A protein and the small-molecule ligand that binds it are described below.
Small molecule (SMILES): N[C@@H](CS)C(=O)O

Sequence of chain 1.A:
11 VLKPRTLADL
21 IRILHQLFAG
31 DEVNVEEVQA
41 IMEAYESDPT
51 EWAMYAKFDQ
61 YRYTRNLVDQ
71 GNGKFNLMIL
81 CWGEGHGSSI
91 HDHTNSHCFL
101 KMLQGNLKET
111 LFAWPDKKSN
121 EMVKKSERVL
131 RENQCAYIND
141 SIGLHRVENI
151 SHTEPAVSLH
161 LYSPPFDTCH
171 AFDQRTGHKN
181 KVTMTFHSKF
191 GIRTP

Binding-site contacts:
Ligand atom N contacts residue HIS145 of chain 1.A at 4.0 Å.
Ligand atom N contacts residue FE21 of chain 1.B at 2.0 Å.
Ligand atom C contacts residue LEU80 of chain 1.A at 4.3 Å (hydrophobic).
Ligand atom O contacts residue ARG65 of chain 1.A at 2.9 Å (salt-bridge).
Ligand atom OXT contacts residue ARG65 of chain 1.A at 2.3 Å (salt-bridge).
Ligand atom OXT contacts residue TYR63 of chain 1.A at 3.3 Å (h-bond).
Ligand atom C contacts residue TYR162 of chain 1.A at 3.4 Å (hydrophobic).
Ligand atom N contacts residue HIS91 of chain 1.A at 2.6 Å (h-bond).
Ligand atom CA contacts residue TYR162 of chain 1.A at 3.5 Å (hydrophobic).
Ligand atom SG contacts residue FE21 of chain 1.B at 2.0 Å.
Ligand atom CB contacts residue TYR162 of chain 1.A at 3.3 Å (hydrophobic).
Ligand atom SG contacts residue LEU100 of chain 1.A at 4.1 Å.
Ligand atom CA contacts residue HIS91 of chain 1.A at 2.7 Å.
Ligand atom CB contacts residue HIS93 of chain 1.A at 4.5 Å.
Ligand atom SG contacts residue HIS145 of chain 1.A at 2.8 Å (h-bond).
Ligand atom C contacts residue FE21 of chain 1.B at 4.0 Å.
Ligand atom CA contacts residue HIS145 of chain 1.A at 4.4 Å.
Ligand atom CA contacts residue HIS93 of chain 1.A at 3.8 Å.
Ligand atom N contacts residue HIS93 of chain 1.A at 2.5 Å (h-bond).
Ligand atom SG contacts residue CYS98 of chain 1.A at 4.4 Å.
Ligand atom CB contacts residue HIS91 of chain 1.A at 3.7 Å.
Ligand atom CB contacts residue HIS160 of chain 1.A at 3.5 Å.
Ligand atom OXT contacts residue HIS91 of chain 1.A at 4.3 Å.
Ligand atom SG contacts residue HIS160 of chain 1.A at 4.0 Å.
Ligand atom C contacts residue HIS91 of chain 1.A at 3.8 Å.
Ligand atom O contacts residue TYR162 of chain 1.A at 2.8 Å (h-bond).
Ligand atom CB contacts residue LEU80 of chain 1.A at 4.2 Å (hydrophobic).
Ligand atom N contacts residue TYR162 of chain 1.A at 3.2 Å (h-bond).
Ligand atom CA contacts residue FE21 of chain 1.B at 2.6 Å.
Ligand atom SG contacts residue HIS91 of chain 1.A at 3.6 Å (h-bond).
Ligand atom OXT contacts residue TYR162 of chain 1.A at 4.4 Å.
Ligand atom CB contacts residue FE21 of chain 1.B at 2.9 Å.
Ligand atom OXT contacts residue LEU80 of chain 1.A at 3.9 Å.
Ligand atom O contacts residue FE21 of chain 1.B at 4.4 Å.
Ligand atom CA contacts residue ARG65 of chain 1.A at 4.5 Å.
Ligand atom CB contacts residue HIS145 of chain 1.A at 4.2 Å.
Ligand atom SG contacts residue TYR162 of chain 1.A at 3.8 Å.
Ligand atom N contacts residue CYS98 of chain 1.A at 4.4 Å.
Ligand atom C contacts residue ARG65 of chain 1.A at 3.1 Å.
Ligand atom SG contacts residue HIS93 of chain 1.A at 3.7 Å.